Binding-site contacts:
Ligand atom OH contacts residue CYS11 of chain 1.G at 3.0 Å (h-bond).
Ligand atom CZ2 contacts residue LEU11 of chain 1.H at 3.9 Å (hydrophobic).
Ligand atom CH2 contacts residue HIS5 of chain 1.J at 4.3 Å.
Ligand atom CA contacts residue GLU21 of chain 1.L at 3.9 Å.
Ligand atom CB contacts residue HIS5 of chain 1.J at 4.2 Å.
Ligand atom CE3 contacts residue HIS5 of chain 1.J at 4.3 Å.
Ligand atom CH2 contacts residue LEU11 of chain 1.H at 3.5 Å (hydrophobic).
Ligand atom OH contacts residue ILE10 of chain 1.G at 3.5 Å.
Ligand atom CA contacts residue HIS5 of chain 1.J at 3.6 Å.
Ligand atom CE3 contacts residue CYS11 of chain 1.G at 3.6 Å (hydrophobic).
Ligand atom CG contacts residue LEU17 of chain 1.L at 3.9 Å (hydrophobic).
Ligand atom CB contacts residue LEU16 of chain 1.G at 3.9 Å (hydrophobic).
Ligand atom CD1 contacts residue HIS5 of chain 1.J at 3.5 Å.
Ligand atom CE2 contacts residue HIS5 of chain 1.J at 3.5 Å.
Ligand atom NZ contacts residue SER12 of chain 1.G at 4.0 Å.
Ligand atom CE3 contacts residue ILE10 of chain 1.G at 4.1 Å (hydrophobic).
Ligand atom CZ3 contacts residue CYS11 of chain 1.G at 3.8 Å (hydrophobic).
Ligand atom CZ3 contacts residue LEU11 of chain 1.H at 4.0 Å (hydrophobic).
Ligand atom NZ contacts residue GLU21 of chain 1.L at 3.0 Å (salt-bridge).
Ligand atom CZ3 contacts residue CYS6 of chain 1.G at 3.4 Å (hydrophobic).
Ligand atom CG contacts residue HIS5 of chain 1.J at 3.5 Å.
Ligand atom CZ2 contacts residue LEU6 of chain 1.J at 4.1 Å (hydrophobic).
Ligand atom CH2 contacts residue CYS6 of chain 1.G at 3.5 Å (hydrophobic).
Ligand atom CG contacts residue LEU16 of chain 1.G at 4.1 Å (hydrophobic).
Ligand atom CZ3 contacts residue ILE10 of chain 1.G at 4.2 Å (hydrophobic).
Ligand atom NE1 contacts residue ALA14 of chain 1.H at 4.3 Å.
Ligand atom CD1 contacts residue LEU17 of chain 1.L at 3.5 Å (hydrophobic).
Ligand atom CA contacts residue CYS11 of chain 1.G at 3.2 Å (hydrophobic).
Ligand atom NZ contacts residue ILE10 of chain 1.G at 3.9 Å.
Ligand atom CB contacts residue LEU17 of chain 1.L at 3.9 Å (hydrophobic).
Ligand atom CZ2 contacts residue HIS5 of chain 1.J at 3.9 Å.
Ligand atom NZ contacts residue CYS11 of chain 1.G at 2.8 Å (h-bond).
Ligand atom OH contacts residue SER9 of chain 1.G at 3.3 Å (h-bond).
Ligand atom CA contacts residue ILE10 of chain 1.G at 3.7 Å (hydrophobic).
Ligand atom CD1 contacts residue ALA14 of chain 1.H at 4.3 Å (hydrophobic).
Ligand atom CB contacts residue CYS11 of chain 1.G at 3.5 Å (hydrophobic).
Ligand atom CB contacts residue LEU13 of chain 1.G at 4.0 Å (hydrophobic).
Ligand atom NE1 contacts residue HIS5 of chain 1.J at 3.6 Å (h-bond).
Ligand atom CD2 contacts residue HIS5 of chain 1.J at 3.6 Å.
Ligand atom OH contacts residue CYS6 of chain 1.G at 2.5 Å (h-bond).

A small-molecule ligand and the protein it binds are described below.
Small molecule (SMILES): NCCc1c[nH]c2ccc(O)cc12

Sequence of chain 1.G:
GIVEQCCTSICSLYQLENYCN

Sequence of chain 1.J:
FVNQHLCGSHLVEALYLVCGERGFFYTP

Sequence of chain 1.L:
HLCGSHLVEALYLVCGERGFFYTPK

Sequence of chain 1.H:
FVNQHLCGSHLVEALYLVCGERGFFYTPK